This small molecule binds to this protein.
Small molecule (SMILES): CC1=N[Pt]2N=C(C)O[As]2(O)(O)O1

Binding-site contacts:
Ligand atom O2 contacts residue A6R1 of chain 1.I at 3.0 Å (h-bond).
Ligand atom N1 contacts residue TYR20 of chain 1.A at 3.9 Å.
Ligand atom C3 contacts residue ASN93 of chain 1.A at 4.1 Å.
Ligand atom AS1 contacts residue A6R1 of chain 1.I at 3.3 Å.
Ligand atom C1 contacts residue GLY16 of chain 1.A at 4.1 Å.
Ligand atom C1 contacts residue LYS96 of chain 1.A at 4.3 Å.
Ligand atom N2 contacts residue LYS96 of chain 1.A at 3.3 Å (salt-bridge).
Ligand atom O4 contacts residue A6R1 of chain 1.J at 2.2 Å.
Ligand atom O1 contacts residue A6R1 of chain 1.J at 2.8 Å (h-bond).
Ligand atom O2 contacts residue A6R1 of chain 1.J at 4.0 Å.
Ligand atom C4 contacts residue A6R1 of chain 1.I at 4.3 Å.
Ligand atom PT1 contacts residue LYS96 of chain 1.A at 2.4 Å.
Ligand atom O1 contacts residue A6R1 of chain 1.I at 3.7 Å.
Ligand atom C4 contacts residue ASN93 of chain 1.A at 4.1 Å.
Ligand atom O3 contacts residue A6R1 of chain 1.I at 2.2 Å.
Ligand atom N2 contacts residue ASN93 of chain 1.A at 3.3 Å (h-bond).
Ligand atom C1 contacts residue A6R1 of chain 1.J at 3.9 Å.
Ligand atom N1 contacts residue GLY16 of chain 1.A at 3.3 Å (h-bond).
Ligand atom C3 contacts residue A6R1 of chain 1.I at 4.1 Å.
Ligand atom PT1 contacts residue HIS15 of chain 1.A at 4.3 Å.
Ligand atom C2 contacts residue TYR20 of chain 1.A at 4.2 Å (hydrophobic).
Ligand atom O3 contacts residue A6R1 of chain 1.J at 3.8 Å.
Ligand atom N1 contacts residue HIS15 of chain 1.A at 4.4 Å.
Ligand atom N1 contacts residue LYS96 of chain 1.A at 3.0 Å (salt-bridge).
Ligand atom AS1 contacts residue A6R1 of chain 1.J at 3.4 Å.
Ligand atom C2 contacts residue GLY16 of chain 1.A at 3.9 Å.
Ligand atom O4 contacts residue A6R1 of chain 1.I at 3.6 Å.
Ligand atom C1 contacts residue TYR20 of chain 1.A at 4.2 Å (hydrophobic).
Ligand atom C2 contacts residue A6R1 of chain 1.J at 4.3 Å.

Sequence of chain 1.A:
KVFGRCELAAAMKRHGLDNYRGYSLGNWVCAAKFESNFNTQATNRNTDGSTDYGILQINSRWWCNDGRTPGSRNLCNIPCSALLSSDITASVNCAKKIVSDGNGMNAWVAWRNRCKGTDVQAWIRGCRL